A protein and the small-molecule ligand that binds it are described below.
Small molecule (SMILES): CC(=O)N[C@@H]1[C@@H](O)[C@H](O)[C@@H](CO)O[C@H]1O

Binding-site contacts:
Ligand atom O7 contacts residue MET316 of chain 1.A at 3.7 Å.
Ligand atom C1 contacts residue LEU317 of chain 1.A at 4.3 Å (hydrophobic).
Ligand atom C4 contacts residue ASN319 of chain 1.A at 4.3 Å.
Ligand atom N2 contacts residue MET316 of chain 1.A at 3.2 Å (h-bond).
Ligand atom N2 contacts residue ALA318 of chain 1.A at 3.7 Å.
Ligand atom C2 contacts residue ASN319 of chain 1.A at 2.5 Å.
Ligand atom O5 contacts residue LEU317 of chain 1.A at 4.5 Å.
Ligand atom O5 contacts residue ASN319 of chain 1.A at 2.2 Å (h-bond).
Ligand atom C8 contacts residue LEU317 of chain 1.A at 4.0 Å (hydrophobic).
Ligand atom O3 contacts residue LEU369 of chain 1.A at 4.0 Å.
Ligand atom C7 contacts residue ALA318 of chain 1.A at 4.3 Å (hydrophobic).
Ligand atom C2 contacts residue MET316 of chain 1.A at 4.2 Å (hydrophobic).
Ligand atom C7 contacts residue LEU317 of chain 1.A at 3.6 Å (hydrophobic).
Ligand atom C3 contacts residue LEU317 of chain 1.A at 4.0 Å (hydrophobic).
Ligand atom C7 contacts residue MET316 of chain 1.A at 3.0 Å (hydrophobic).
Ligand atom C3 contacts residue ASN319 of chain 1.A at 3.8 Å.
Ligand atom C1 contacts residue ALA318 of chain 1.A at 4.3 Å (hydrophobic).
Ligand atom C4 contacts residue LEU317 of chain 1.A at 4.4 Å (hydrophobic).
Ligand atom O7 contacts residue LEU317 of chain 1.A at 3.1 Å.
Ligand atom C1 contacts residue ASN319 of chain 1.A at 1.4 Å.
Ligand atom N2 contacts residue ASN319 of chain 1.A at 2.9 Å (h-bond).
Ligand atom O7 contacts residue LEU369 of chain 1.A at 3.7 Å.
Ligand atom C8 contacts residue MET316 of chain 1.A at 2.8 Å (hydrophobic).
Ligand atom C2 contacts residue LEU317 of chain 1.A at 3.3 Å (hydrophobic).
Ligand atom C7 contacts residue ASN319 of chain 1.A at 4.2 Å.
Ligand atom O3 contacts residue LEU317 of chain 1.A at 3.8 Å.
Ligand atom N2 contacts residue LEU317 of chain 1.A at 3.9 Å.
Ligand atom C2 contacts residue ALA318 of chain 1.A at 4.1 Å (hydrophobic).
Ligand atom C5 contacts residue ASN319 of chain 1.A at 3.5 Å.
Ligand atom O6 contacts residue ASN319 of chain 1.A at 4.1 Å.
Ligand atom C6 contacts residue ASN319 of chain 1.A at 3.9 Å.

Sequence of chain 1.A:
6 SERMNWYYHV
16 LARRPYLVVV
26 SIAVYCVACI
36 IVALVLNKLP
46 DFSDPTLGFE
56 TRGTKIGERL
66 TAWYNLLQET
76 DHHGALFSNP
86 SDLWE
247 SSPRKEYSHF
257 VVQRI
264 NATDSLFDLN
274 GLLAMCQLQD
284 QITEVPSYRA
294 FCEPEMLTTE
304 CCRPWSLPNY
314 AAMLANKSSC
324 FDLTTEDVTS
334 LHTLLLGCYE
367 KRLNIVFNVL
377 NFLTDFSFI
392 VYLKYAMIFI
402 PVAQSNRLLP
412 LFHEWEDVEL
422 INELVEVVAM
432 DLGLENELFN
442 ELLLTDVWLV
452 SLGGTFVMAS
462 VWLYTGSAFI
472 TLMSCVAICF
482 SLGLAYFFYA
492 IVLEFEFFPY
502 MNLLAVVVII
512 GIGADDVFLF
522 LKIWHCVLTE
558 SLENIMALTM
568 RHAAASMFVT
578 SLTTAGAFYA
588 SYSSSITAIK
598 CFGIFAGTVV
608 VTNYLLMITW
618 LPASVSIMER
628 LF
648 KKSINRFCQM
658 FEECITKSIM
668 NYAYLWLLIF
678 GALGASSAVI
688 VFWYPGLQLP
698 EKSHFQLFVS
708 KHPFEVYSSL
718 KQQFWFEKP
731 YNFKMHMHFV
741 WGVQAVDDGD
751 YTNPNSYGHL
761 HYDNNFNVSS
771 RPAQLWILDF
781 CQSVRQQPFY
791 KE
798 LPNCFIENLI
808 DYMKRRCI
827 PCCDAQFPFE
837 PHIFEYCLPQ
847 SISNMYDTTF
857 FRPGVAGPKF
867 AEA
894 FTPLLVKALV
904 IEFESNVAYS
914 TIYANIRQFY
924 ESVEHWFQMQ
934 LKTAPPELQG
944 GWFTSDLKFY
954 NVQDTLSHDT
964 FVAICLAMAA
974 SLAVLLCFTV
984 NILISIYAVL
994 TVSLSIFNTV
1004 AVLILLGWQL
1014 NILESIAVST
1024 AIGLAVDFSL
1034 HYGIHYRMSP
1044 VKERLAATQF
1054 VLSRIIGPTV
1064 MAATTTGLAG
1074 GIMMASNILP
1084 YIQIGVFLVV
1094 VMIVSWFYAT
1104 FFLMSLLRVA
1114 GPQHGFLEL